Sequence of chain 1.A:
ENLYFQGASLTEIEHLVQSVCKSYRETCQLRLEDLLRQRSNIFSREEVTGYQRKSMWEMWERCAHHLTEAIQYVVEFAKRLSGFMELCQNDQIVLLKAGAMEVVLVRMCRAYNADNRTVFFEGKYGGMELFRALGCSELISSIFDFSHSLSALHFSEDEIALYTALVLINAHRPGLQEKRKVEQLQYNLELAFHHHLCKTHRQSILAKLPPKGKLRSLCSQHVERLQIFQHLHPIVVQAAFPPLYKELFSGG

The protein below binds the small molecule below.
Small molecule (SMILES): CCS(=O)(=O)c1ccc([C@@H](CC(=O)NC)C(=O)Nc2ccc(C(O)(C(F)(F)F)C(F)(F)F)cc2)cc1

Binding-site contacts:
Ligand atom F36 contacts residue CYS77 of chain 1.A at 3.1 Å.
Ligand atom C14 contacts residue GLU136 of chain 1.A at 3.7 Å.
Ligand atom C11 contacts residue GLN43 of chain 1.A at 3.4 Å.
Ligand atom O4 contacts residue ARG124 of chain 1.A at 3.2 Å (salt-bridge).
Ligand atom C2 contacts residue GLN43 of chain 1.A at 3.4 Å.
Ligand atom C17 contacts residue HIS80 of chain 1.A at 3.5 Å.
Ligand atom C7 contacts residue MET122 of chain 1.A at 3.6 Å (hydrophobic).
Ligand atom F36 contacts residue PHE145 of chain 1.A at 3.1 Å.
Ligand atom S3 contacts residue ARG124 of chain 1.A at 3.5 Å (salt-bridge).
Ligand atom C1 contacts residue ARG121 of chain 1.A at 3.6 Å.
Ligand atom C7 contacts residue ALA125 of chain 1.A at 3.4 Å (hydrophobic).
Ligand atom F34 contacts residue ILE154 of chain 1.A at 3.2 Å.
Ligand atom C22 contacts residue PHE134 of chain 1.A at 3.6 Å (hydrophobic).
Ligand atom F34 contacts residue DMS1 of chain 1.E at 3.0 Å.
Ligand atom C8 contacts residue MET122 of chain 1.A at 3.6 Å (hydrophobic).
Ligand atom C27 contacts residue DMS1 of chain 1.E at 3.5 Å.
Ligand atom O5 contacts residue CYS42 of chain 1.A at 3.2 Å (h-bond).
Ligand atom C10 contacts residue GLN43 of chain 1.A at 3.7 Å.
Ligand atom O28 contacts residue LEU81 of chain 1.A at 3.7 Å.
Ligand atom O5 contacts residue GLN43 of chain 1.A at 3.7 Å.
Ligand atom F30 contacts residue LEU81 of chain 1.A at 3.4 Å.
Ligand atom O15 contacts residue GLU136 of chain 1.A at 2.7 Å (salt-bridge).
Ligand atom O5 contacts residue LEU44 of chain 1.A at 3.1 Å (h-bond).
Ligand atom F32 contacts residue ILE157 of chain 1.A at 3.3 Å.
Ligand atom O19 contacts residue HIS80 of chain 1.A at 3.6 Å.
Ligand atom F31 contacts residue ILE157 of chain 1.A at 3.7 Å.
Ligand atom F36 contacts residue PHE135 of chain 1.A at 3.7 Å.
Ligand atom O4 contacts residue LEU49 of chain 1.A at 3.6 Å.
Ligand atom O4 contacts residue ARG121 of chain 1.A at 3.5 Å (salt-bridge).
Ligand atom C21 contacts residue PHE134 of chain 1.A at 3.7 Å (hydrophobic).
Ligand atom N20 contacts residue PHE134 of chain 1.A at 2.9 Å (h-bond).
Ligand atom C11 contacts residue LEU44 of chain 1.A at 3.7 Å (hydrophobic).
Ligand atom O28 contacts residue DMS1 of chain 1.E at 2.5 Å (h-bond).
Ligand atom C21 contacts residue PHE135 of chain 1.A at 3.7 Å (hydrophobic).
Ligand atom F35 contacts residue PHE145 of chain 1.A at 3.4 Å.
Ligand atom C12 contacts residue PHE134 of chain 1.A at 3.5 Å (hydrophobic).
Ligand atom O15 contacts residue PHE135 of chain 1.A at 3.4 Å.
Ligand atom F32 contacts residue DMS1 of chain 1.E at 3.0 Å.
Ligand atom C10 contacts residue LEU44 of chain 1.A at 3.7 Å (hydrophobic).
Ligand atom O5 contacts residue ARG124 of chain 1.A at 3.1 Å (salt-bridge).